Binding-site contacts:
Ligand atom O3 contacts residue ILE202 of chain 1.A at 3.6 Å.
Ligand atom C24 contacts residue VAL478 of chain 1.A at 4.2 Å (hydrophobic).
Ligand atom C24 contacts residue THR301 of chain 1.A at 3.7 Å.
Ligand atom C23 contacts residue THR301 of chain 1.A at 3.6 Å.
Ligand atom C2 contacts residue SER199 of chain 1.A at 4.0 Å.
Ligand atom C25 contacts residue THR301 of chain 1.A at 3.9 Å.
Ligand atom C5 contacts residue GLY296 of chain 1.A at 3.9 Å.
Ligand atom C15 contacts residue ALA110 of chain 1.A at 3.8 Å (hydrophobic).
Ligand atom C4 contacts residue LEU102 of chain 1.A at 3.9 Å (hydrophobic).
Ligand atom C24 contacts residue HEM1 of chain 1.C at 4.0 Å.
Ligand atom C6 contacts residue GLY296 of chain 1.A at 3.7 Å.
Ligand atom C18 contacts residue VAL477 of chain 1.A at 4.2 Å (hydrophobic).
Ligand atom N22 contacts residue THR301 of chain 1.A at 3.7 Å.
Ligand atom C16 contacts residue HEM1 of chain 1.C at 4.1 Å.
Ligand atom O3 contacts residue SER199 of chain 1.A at 3.5 Å (h-bond).
Ligand atom C21 contacts residue THR301 of chain 1.A at 3.8 Å.
Ligand atom C16 contacts residue ALA110 of chain 1.A at 3.9 Å (hydrophobic).
Ligand atom C19 contacts residue ILE202 of chain 1.A at 4.1 Å (hydrophobic).
Ligand atom C3 contacts residue GLY296 of chain 1.A at 4.0 Å.
Ligand atom C25 contacts residue SER362 of chain 1.A at 3.6 Å.
Ligand atom C6 contacts residue GLU293 of chain 1.A at 4.1 Å.
Ligand atom C20 contacts residue THR301 of chain 1.A at 3.9 Å.
Ligand atom C2 contacts residue VAL203 of chain 1.A at 3.6 Å (hydrophobic).
Ligand atom C9 contacts residue GLY296 of chain 1.A at 4.2 Å.
Ligand atom C4 contacts residue GLY296 of chain 1.A at 4.1 Å.
Ligand atom C12 contacts residue THR301 of chain 1.A at 3.9 Å.
Ligand atom C24 contacts residue VAL361 of chain 1.A at 3.7 Å (hydrophobic).
Ligand atom C25 contacts residue VAL478 of chain 1.A at 4.0 Å (hydrophobic).
Ligand atom C15 contacts residue GLU293 of chain 1.A at 3.5 Å.
Ligand atom C23 contacts residue VAL361 of chain 1.A at 3.8 Å (hydrophobic).
Ligand atom C1 contacts residue GLU300 of chain 1.A at 4.1 Å.
Ligand atom C21 contacts residue HEM1 of chain 1.C at 3.0 Å.
Ligand atom O3 contacts residue TYR198 of chain 1.A at 4.0 Å.
Ligand atom C12 contacts residue VAL478 of chain 1.A at 4.0 Å (hydrophobic).
Ligand atom C7 contacts residue GLU293 of chain 1.A at 3.8 Å.
Ligand atom C19 contacts residue LEU102 of chain 1.A at 4.1 Å (hydrophobic).
Ligand atom C23 contacts residue HEM1 of chain 1.C at 2.9 Å.
Ligand atom N22 contacts residue HEM1 of chain 1.C at 2.2 Å.
Ligand atom C1 contacts residue VAL203 of chain 1.A at 3.8 Å (hydrophobic).
Ligand atom C24 contacts residue SER362 of chain 1.A at 3.2 Å.

Sequence of chain 1.A:
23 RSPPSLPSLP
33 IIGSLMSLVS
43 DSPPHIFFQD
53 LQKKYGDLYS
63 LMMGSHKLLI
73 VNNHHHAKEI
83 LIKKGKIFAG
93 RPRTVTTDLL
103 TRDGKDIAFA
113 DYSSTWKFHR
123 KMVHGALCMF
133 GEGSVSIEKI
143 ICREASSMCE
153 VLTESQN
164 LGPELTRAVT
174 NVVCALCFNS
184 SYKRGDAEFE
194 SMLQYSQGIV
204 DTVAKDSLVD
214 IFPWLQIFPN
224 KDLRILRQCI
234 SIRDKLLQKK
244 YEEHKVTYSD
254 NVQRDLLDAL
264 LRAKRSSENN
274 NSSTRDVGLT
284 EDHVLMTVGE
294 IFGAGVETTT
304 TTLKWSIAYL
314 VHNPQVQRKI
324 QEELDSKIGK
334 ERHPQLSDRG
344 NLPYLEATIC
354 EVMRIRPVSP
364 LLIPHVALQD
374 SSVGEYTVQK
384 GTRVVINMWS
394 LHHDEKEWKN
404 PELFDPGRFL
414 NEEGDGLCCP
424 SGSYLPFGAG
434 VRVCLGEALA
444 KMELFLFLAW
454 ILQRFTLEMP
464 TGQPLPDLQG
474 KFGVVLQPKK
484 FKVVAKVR

The small molecule below binds the protein below.
Small molecule (SMILES): C[C@]12CC[C@H](O)CC1=CC[C@@H]1[C@@H]2CC[C@]2(C)C(c3cccnc3)=CC[C@@H]12